Binding-site contacts:
Ligand atom N3 contacts residue LEU5 of chain 1.A at 3.4 Å (h-bond).
Ligand atom CAK contacts residue PHE92 of chain 1.A at 3.4 Å (hydrophobic).
Ligand atom NAF contacts residue ALA7 of chain 1.A at 3.6 Å.
Ligand atom CAL contacts residue XNP1 of chain 1.D at 3.6 Å.
Ligand atom OAP contacts residue XNP1 of chain 1.D at 3.7 Å.
Ligand atom CAX contacts residue LEU28 of chain 1.A at 3.6 Å (hydrophobic).
Ligand atom CAL contacts residue PHE92 of chain 1.A at 3.6 Å (hydrophobic).
Ligand atom N1 contacts residue ALA7 of chain 1.A at 3.7 Å.
Ligand atom C2 contacts residue VAL31 of chain 1.A at 3.4 Å (hydrophobic).
Ligand atom CAA contacts residue LEU28 of chain 1.A at 3.3 Å (hydrophobic).
Ligand atom C2 contacts residue ALA7 of chain 1.A at 3.5 Å (hydrophobic).
Ligand atom C4 contacts residue PHE92 of chain 1.A at 3.5 Å (hydrophobic).
Ligand atom OAP contacts residue SER49 of chain 1.A at 3.3 Å (h-bond).
Ligand atom C2 contacts residue VAL6 of chain 1.A at 3.5 Å (hydrophobic).
Ligand atom N1 contacts residue VAL31 of chain 1.A at 3.3 Å.
Ligand atom N3 contacts residue ALA7 of chain 1.A at 3.5 Å (h-bond).
Ligand atom CAQ contacts residue XNP1 of chain 1.D at 3.7 Å.
Ligand atom CAQ contacts residue ASN18 of chain 1.A at 3.4 Å.
Ligand atom N3 contacts residue NAP1 of chain 1.E at 3.4 Å (h-bond).
Ligand atom OAP contacts residue NAP1 of chain 1.E at 3.7 Å.
Ligand atom CAB contacts residue LEU20 of chain 1.A at 3.6 Å (hydrophobic).
Ligand atom C6 contacts residue NAP1 of chain 1.E at 3.5 Å.
Ligand atom CAQ contacts residue SER49 of chain 1.A at 3.2 Å.
Ligand atom NAF contacts residue THR111 of chain 1.A at 3.6 Å (h-bond).
Ligand atom NAI contacts residue NAP1 of chain 1.E at 3.3 Å (h-bond).
Ligand atom N1 contacts residue ASP27 of chain 1.A at 2.7 Å (salt-bridge).
Ligand atom NAF contacts residue VAL31 of chain 1.A at 3.6 Å.
Ligand atom NAI contacts residue PHE92 of chain 1.A at 2.9 Å (h-bond).
Ligand atom CAL contacts residue NAP1 of chain 1.E at 3.1 Å.
Ligand atom C4 contacts residue NAP1 of chain 1.E at 2.9 Å.
Ligand atom C2 contacts residue ASP27 of chain 1.A at 3.4 Å.
Ligand atom NAF contacts residue VAL6 of chain 1.A at 3.4 Å (h-bond).
Ligand atom C5 contacts residue NAP1 of chain 1.E at 3.0 Å.
Ligand atom C6 contacts residue ASP27 of chain 1.A at 3.7 Å.
Ligand atom NAF contacts residue ASP27 of chain 1.A at 3.2 Å (salt-bridge).
Ligand atom N3 contacts residue VAL6 of chain 1.A at 3.2 Å.
Ligand atom CAK contacts residue NAP1 of chain 1.E at 3.1 Å.
Ligand atom NAI contacts residue LEU5 of chain 1.A at 2.7 Å (h-bond).
Ligand atom CAM contacts residue NAP1 of chain 1.E at 3.4 Å.
Ligand atom C4 contacts residue LEU5 of chain 1.A at 3.4 Å (hydrophobic).

Sequence of chain 1.A:
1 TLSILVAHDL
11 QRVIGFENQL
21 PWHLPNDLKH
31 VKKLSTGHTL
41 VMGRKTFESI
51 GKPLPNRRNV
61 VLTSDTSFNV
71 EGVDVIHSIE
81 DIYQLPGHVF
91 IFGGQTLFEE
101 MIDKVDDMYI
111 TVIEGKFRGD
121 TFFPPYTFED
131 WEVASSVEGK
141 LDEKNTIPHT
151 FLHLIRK

The protein below binds the small molecule below.
Small molecule (SMILES): CCc1nc(N)nc(N)c1C#CCc1cc(-c2ccc(C(=O)O)cc2)ccc1OC